Binding-site contacts:
Ligand atom O4 contacts residue LEU151 of chain 48.B at 3.7 Å.
Ligand atom C5 contacts residue ASN87 of chain 48.B at 3.7 Å.
Ligand atom C4 contacts residue LEU151 of chain 48.B at 4.4 Å (hydrophobic).
Ligand atom O5 contacts residue SER89 of chain 48.B at 4.1 Å.
Ligand atom C1 contacts residue ASN87 of chain 48.B at 1.4 Å.
Ligand atom C5 contacts residue SER89 of chain 48.B at 4.3 Å.
Ligand atom O5 contacts residue ASN87 of chain 48.B at 2.3 Å (h-bond).
Ligand atom N2 contacts residue ASN87 of chain 48.B at 2.9 Å (h-bond).
Ligand atom O5 contacts residue SER79 of chain 48.B at 4.4 Å.
Ligand atom C4 contacts residue ASN87 of chain 48.B at 4.2 Å.
Ligand atom C5 contacts residue LEU151 of chain 48.B at 4.1 Å (hydrophobic).
Ligand atom C3 contacts residue ASN87 of chain 48.B at 3.7 Å.
Ligand atom O6 contacts residue LEU151 of chain 48.B at 3.4 Å.
Ligand atom C6 contacts residue LEU151 of chain 48.B at 3.8 Å (hydrophobic).
Ligand atom C1 contacts residue SER89 of chain 48.B at 4.5 Å.
Ligand atom C7 contacts residue ASN87 of chain 48.B at 3.6 Å.
Ligand atom O7 contacts residue ASP85 of chain 48.B at 4.3 Å.
Ligand atom C2 contacts residue ASN87 of chain 48.B at 2.4 Å.
Ligand atom O7 contacts residue ASN87 of chain 48.B at 3.9 Å.

A small-molecule ligand and the protein it binds are described below.
Small molecule (SMILES): CC(=O)N[C@@H]1[C@@H](O)[C@H](O)[C@@H](CO)O[C@H]1O

Sequence of chain 48.B:
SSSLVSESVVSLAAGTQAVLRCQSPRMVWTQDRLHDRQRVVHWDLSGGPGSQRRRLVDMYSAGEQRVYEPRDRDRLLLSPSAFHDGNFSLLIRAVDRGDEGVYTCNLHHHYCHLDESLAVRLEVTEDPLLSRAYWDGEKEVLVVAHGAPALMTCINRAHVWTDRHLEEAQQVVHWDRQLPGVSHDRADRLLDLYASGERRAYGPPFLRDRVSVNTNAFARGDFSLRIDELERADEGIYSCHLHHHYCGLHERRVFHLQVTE